Sequence of chain 45.E:
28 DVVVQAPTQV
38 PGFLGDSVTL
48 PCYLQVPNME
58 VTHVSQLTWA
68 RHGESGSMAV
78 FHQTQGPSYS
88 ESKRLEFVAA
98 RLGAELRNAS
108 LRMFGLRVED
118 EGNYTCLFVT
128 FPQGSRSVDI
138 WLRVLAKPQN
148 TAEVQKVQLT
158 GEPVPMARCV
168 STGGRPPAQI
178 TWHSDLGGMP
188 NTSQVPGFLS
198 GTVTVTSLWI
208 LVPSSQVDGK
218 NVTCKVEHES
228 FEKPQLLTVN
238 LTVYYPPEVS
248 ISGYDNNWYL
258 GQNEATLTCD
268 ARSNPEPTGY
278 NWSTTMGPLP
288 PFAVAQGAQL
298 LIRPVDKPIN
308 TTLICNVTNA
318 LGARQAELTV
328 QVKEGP

Binding-site contacts:
Ligand atom C6 contacts residue THR315 of chain 45.E at 3.8 Å.
Ligand atom N2 contacts residue GLN322 of chain 45.E at 4.5 Å.
Ligand atom C2 contacts residue ASN313 of chain 45.E at 2.4 Å.
Ligand atom C1 contacts residue ASN313 of chain 45.E at 1.4 Å.
Ligand atom O5 contacts residue THR315 of chain 45.E at 3.9 Å.
Ligand atom C7 contacts residue GLN322 of chain 45.E at 3.9 Å.
Ligand atom O7 contacts residue ASN313 of chain 45.E at 3.6 Å.
Ligand atom O7 contacts residue GLN322 of chain 45.E at 4.4 Å.
Ligand atom N2 contacts residue ASN313 of chain 45.E at 3.0 Å (h-bond).
Ligand atom C4 contacts residue ASN313 of chain 45.E at 4.2 Å.
Ligand atom O5 contacts residue ASN313 of chain 45.E at 2.3 Å (h-bond).
Ligand atom C3 contacts residue ASN313 of chain 45.E at 3.8 Å.
Ligand atom C8 contacts residue GLN322 of chain 45.E at 3.2 Å.
Ligand atom C5 contacts residue ASN313 of chain 45.E at 3.6 Å.
Ligand atom C5 contacts residue THR315 of chain 45.E at 4.0 Å.
Ligand atom C7 contacts residue ASN313 of chain 45.E at 3.5 Å.

The small molecule below binds the protein below.
Small molecule (SMILES): CC(=O)N[C@@H]1[C@@H](O)[C@H](O)[C@@H](CO)O[C@H]1O